This small molecule binds to this protein.
Small molecule (SMILES): CC(=N)N1CCC(Oc2ccc([C@H](Cc3ccc4ccc(C(=N)N)cc4c3)C(=O)O)cc2)CC1

Binding-site contacts:
Ligand atom C18 contacts residue GLY194 of chain 1.A at 3.6 Å.
Ligand atom C30 contacts residue THR80 of chain 1.A at 3.6 Å.
Ligand atom C6 contacts residue CYS173 of chain 1.A at 3.7 Å (hydrophobic).
Ligand atom C2 contacts residue SER172 of chain 1.A at 3.2 Å.
Ligand atom C20 contacts residue LEU81 of chain 1.A at 3.7 Å (hydrophobic).
Ligand atom C10 contacts residue SER192 of chain 1.A at 3.9 Å.
Ligand atom N32 contacts residue GLN155 of chain 1.A at 3.8 Å.
Ligand atom C4 contacts residue SER172 of chain 1.A at 3.8 Å.
Ligand atom N3 contacts residue TRP193 of chain 1.A at 3.7 Å.
Ligand atom C2 contacts residue TRP193 of chain 1.A at 3.8 Å (hydrophobic).
Ligand atom C5 contacts residue SER172 of chain 1.A at 3.8 Å.
Ligand atom C29 contacts residue TRP193 of chain 1.A at 3.6 Å (hydrophobic).
Ligand atom C30 contacts residue ASN79 of chain 1.A at 3.6 Å.
Ligand atom N1 contacts residue SER172 of chain 1.A at 3.5 Å (h-bond).
Ligand atom C17 contacts residue GLY194 of chain 1.A at 3.7 Å.
Ligand atom C29 contacts residue THR80 of chain 1.A at 3.7 Å.
Ligand atom C9 contacts residue GLY196 of chain 1.A at 3.5 Å.
Ligand atom N3 contacts residue GLY204 of chain 1.A at 3.2 Å.
Ligand atom N1 contacts residue GLY196 of chain 1.A at 2.8 Å (h-bond).
Ligand atom C4 contacts residue GLY194 of chain 1.A at 3.8 Å.
Ligand atom C13 contacts residue GLN174 of chain 1.A at 3.6 Å.
Ligand atom N1 contacts residue CYS197 of chain 1.A at 3.8 Å.
Ligand atom C6 contacts residue SER192 of chain 1.A at 3.8 Å.
Ligand atom N3 contacts residue ASP171 of chain 1.A at 3.0 Å (salt-bridge).
Ligand atom C19 contacts residue TRP193 of chain 1.A at 3.8 Å (hydrophobic).
Ligand atom C31 contacts residue GLN155 of chain 1.A at 3.7 Å.
Ligand atom N1 contacts residue ASP171 of chain 1.A at 2.8 Å (salt-bridge).
Ligand atom C9 contacts residue GLY194 of chain 1.A at 3.5 Å.
Ligand atom C10 contacts residue SER177 of chain 1.A at 3.3 Å.
Ligand atom C34 contacts residue GLN155 of chain 1.A at 3.5 Å.
Ligand atom C6 contacts residue VAL191 of chain 1.A at 3.8 Å (hydrophobic).
Ligand atom C9 contacts residue TRP193 of chain 1.A at 3.8 Å (hydrophobic).
Ligand atom O25 contacts residue TRP193 of chain 1.A at 3.6 Å.
Ligand atom N28 contacts residue GLN155 of chain 1.A at 3.5 Å (h-bond).
Ligand atom C5 contacts residue VAL191 of chain 1.A at 3.8 Å (hydrophobic).
Ligand atom C31 contacts residue ASN79 of chain 1.A at 3.8 Å.
Ligand atom N3 contacts residue SER172 of chain 1.A at 3.0 Å (h-bond).
Ligand atom C2 contacts residue ASP171 of chain 1.A at 3.5 Å.
Ligand atom C4 contacts residue TRP193 of chain 1.A at 3.7 Å (hydrophobic).
Ligand atom C11 contacts residue GLN174 of chain 1.A at 3.7 Å.

Sequence of chain 1.A:
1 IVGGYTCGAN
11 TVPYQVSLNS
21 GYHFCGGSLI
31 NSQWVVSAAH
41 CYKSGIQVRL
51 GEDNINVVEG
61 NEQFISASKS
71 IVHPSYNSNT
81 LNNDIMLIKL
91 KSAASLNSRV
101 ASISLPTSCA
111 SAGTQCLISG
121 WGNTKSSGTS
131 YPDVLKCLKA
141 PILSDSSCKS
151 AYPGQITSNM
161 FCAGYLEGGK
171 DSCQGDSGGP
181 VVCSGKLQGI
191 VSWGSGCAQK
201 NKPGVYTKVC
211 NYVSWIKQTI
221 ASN